The small molecule below binds the protein below.
Small molecule (SMILES): OC[C@H]1O[C@@H](O)[C@H](O)[C@@H](O)[C@H]1O

Sequence of chain 1.HB:
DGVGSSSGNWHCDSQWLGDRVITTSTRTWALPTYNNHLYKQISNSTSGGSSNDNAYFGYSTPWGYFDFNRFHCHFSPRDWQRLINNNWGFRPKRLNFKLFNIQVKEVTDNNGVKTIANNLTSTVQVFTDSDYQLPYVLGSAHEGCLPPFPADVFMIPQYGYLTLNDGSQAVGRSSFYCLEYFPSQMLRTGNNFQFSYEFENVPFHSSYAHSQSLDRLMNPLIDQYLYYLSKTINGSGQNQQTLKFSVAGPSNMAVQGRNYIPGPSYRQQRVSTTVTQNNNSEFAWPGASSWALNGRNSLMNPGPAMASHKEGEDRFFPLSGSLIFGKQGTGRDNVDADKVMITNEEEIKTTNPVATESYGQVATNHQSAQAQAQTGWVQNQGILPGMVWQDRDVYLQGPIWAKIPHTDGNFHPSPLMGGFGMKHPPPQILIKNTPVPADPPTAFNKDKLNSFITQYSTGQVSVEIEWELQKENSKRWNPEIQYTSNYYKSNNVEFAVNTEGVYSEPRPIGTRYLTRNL

Sequence of chain 1.AA:
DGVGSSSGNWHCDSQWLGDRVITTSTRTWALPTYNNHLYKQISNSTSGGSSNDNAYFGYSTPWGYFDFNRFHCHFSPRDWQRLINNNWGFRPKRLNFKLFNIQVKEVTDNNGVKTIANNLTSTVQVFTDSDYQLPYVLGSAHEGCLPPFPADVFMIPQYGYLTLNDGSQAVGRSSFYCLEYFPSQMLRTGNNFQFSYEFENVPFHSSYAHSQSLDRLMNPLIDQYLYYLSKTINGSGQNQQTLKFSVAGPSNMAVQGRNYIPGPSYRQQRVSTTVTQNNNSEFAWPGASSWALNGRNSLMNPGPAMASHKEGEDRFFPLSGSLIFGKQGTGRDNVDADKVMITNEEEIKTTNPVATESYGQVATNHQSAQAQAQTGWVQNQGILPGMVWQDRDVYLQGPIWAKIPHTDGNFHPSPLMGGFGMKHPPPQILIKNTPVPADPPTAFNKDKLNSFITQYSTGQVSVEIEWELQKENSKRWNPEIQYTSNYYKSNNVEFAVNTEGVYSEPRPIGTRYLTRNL

Binding-site contacts:
Ligand atom O5 contacts residue TRP285 of chain 1.HB at 3.2 Å.
Ligand atom C1 contacts residue ASN252 of chain 1.AA at 4.0 Å.
Ligand atom O1 contacts residue ALA254 of chain 1.AA at 3.8 Å.
Ligand atom O5 contacts residue ASP53 of chain 1.HB at 4.1 Å.
Ligand atom C3 contacts residue TRP285 of chain 1.HB at 3.5 Å (hydrophobic).
Ligand atom C6 contacts residue ASP53 of chain 1.HB at 3.6 Å.
Ligand atom C6 contacts residue TRP285 of chain 1.HB at 3.2 Å (hydrophobic).
Ligand atom C5 contacts residue TRP285 of chain 1.HB at 3.4 Å (hydrophobic).
Ligand atom O1 contacts residue VAL255 of chain 1.AA at 3.3 Å.
Ligand atom C1 contacts residue TRP285 of chain 1.HB at 3.9 Å (hydrophobic).
Ligand atom O1 contacts residue TRP285 of chain 1.HB at 3.6 Å.
Ligand atom O2 contacts residue VAL255 of chain 1.AA at 4.4 Å.
Ligand atom O1 contacts residue ASN252 of chain 1.AA at 3.2 Å (h-bond).
Ligand atom O4 contacts residue TRP285 of chain 1.HB at 1.4 Å.
Ligand atom C4 contacts residue TRP285 of chain 1.HB at 2.8 Å (hydrophobic).
Ligand atom O3 contacts residue TRP285 of chain 1.HB at 3.2 Å.
Ligand atom O2 contacts residue ASN252 of chain 1.AA at 3.3 Å (h-bond).
Ligand atom O6 contacts residue TRP285 of chain 1.HB at 3.6 Å (h-bond).
Ligand atom C2 contacts residue TRP285 of chain 1.HB at 3.4 Å (hydrophobic).
Ligand atom O2 contacts residue TRP285 of chain 1.HB at 4.3 Å.
Ligand atom C2 contacts residue ASN252 of chain 1.AA at 4.2 Å.